Binding-site contacts:
Ligand atom O6 contacts residue LYS411 of chain 1.A at 2.9 Å (salt-bridge).
Ligand atom C1 contacts residue ASN410 of chain 1.A at 2.7 Å.
Ligand atom C5 contacts residue ASN410 of chain 1.A at 4.2 Å.
Ligand atom C6 contacts residue ASN410 of chain 1.A at 4.3 Å.
Ligand atom C2 contacts residue ASN410 of chain 1.A at 3.0 Å.
Ligand atom C7 contacts residue ASN410 of chain 1.A at 3.5 Å.
Ligand atom O5 contacts residue ASN410 of chain 1.A at 3.1 Å (h-bond).
Ligand atom N2 contacts residue ASN410 of chain 1.A at 3.3 Å (h-bond).
Ligand atom C8 contacts residue GLU420 of chain 1.A at 3.9 Å.
Ligand atom O7 contacts residue ASN410 of chain 1.A at 3.4 Å.
Ligand atom C8 contacts residue ASN410 of chain 1.A at 4.5 Å.
Ligand atom O6 contacts residue SER412 of chain 1.A at 4.1 Å.
Ligand atom C6 contacts residue SER412 of chain 1.A at 3.9 Å.
Ligand atom C6 contacts residue LYS411 of chain 1.A at 3.2 Å.
Ligand atom O7 contacts residue GLU420 of chain 1.A at 4.0 Å.

This protein binds this small molecule.
Small molecule (SMILES): CC(=O)N[C@H]1[C@H](O[C@H]2[C@H](O)[C@@H](NC(C)=O)CO[C@@H]2CO)O[C@H](CO)[C@@H](O)[C@@H]1O

Sequence of chain 1.A:
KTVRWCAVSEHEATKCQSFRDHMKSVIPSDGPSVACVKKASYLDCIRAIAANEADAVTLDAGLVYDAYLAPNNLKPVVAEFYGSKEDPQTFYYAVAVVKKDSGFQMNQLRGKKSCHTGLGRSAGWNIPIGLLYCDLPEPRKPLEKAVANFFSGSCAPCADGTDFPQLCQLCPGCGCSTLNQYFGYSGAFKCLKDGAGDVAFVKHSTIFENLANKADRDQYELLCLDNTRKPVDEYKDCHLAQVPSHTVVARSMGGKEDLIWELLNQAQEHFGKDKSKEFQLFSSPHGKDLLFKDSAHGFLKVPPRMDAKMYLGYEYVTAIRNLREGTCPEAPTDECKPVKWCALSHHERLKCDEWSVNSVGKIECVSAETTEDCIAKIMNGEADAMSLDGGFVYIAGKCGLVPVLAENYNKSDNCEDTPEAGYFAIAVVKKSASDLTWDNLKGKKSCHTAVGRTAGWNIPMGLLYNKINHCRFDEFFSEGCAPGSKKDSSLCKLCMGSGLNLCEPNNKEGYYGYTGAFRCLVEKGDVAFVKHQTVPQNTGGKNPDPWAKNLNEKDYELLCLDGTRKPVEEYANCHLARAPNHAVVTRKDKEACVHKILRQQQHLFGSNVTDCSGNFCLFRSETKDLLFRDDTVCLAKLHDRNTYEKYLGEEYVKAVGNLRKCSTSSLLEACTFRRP